Sequence of chain 37.K:
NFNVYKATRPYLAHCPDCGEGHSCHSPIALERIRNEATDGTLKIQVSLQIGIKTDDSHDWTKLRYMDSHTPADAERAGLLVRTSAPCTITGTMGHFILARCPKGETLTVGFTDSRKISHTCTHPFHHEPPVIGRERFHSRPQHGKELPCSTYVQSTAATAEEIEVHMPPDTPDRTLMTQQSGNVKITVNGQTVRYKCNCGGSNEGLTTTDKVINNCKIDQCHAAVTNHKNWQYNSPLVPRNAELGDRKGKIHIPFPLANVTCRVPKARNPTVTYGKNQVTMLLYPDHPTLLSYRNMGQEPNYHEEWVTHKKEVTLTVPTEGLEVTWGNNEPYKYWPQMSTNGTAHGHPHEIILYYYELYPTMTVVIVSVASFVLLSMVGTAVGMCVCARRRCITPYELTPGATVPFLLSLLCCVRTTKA

Binding-site contacts:
Ligand atom C1 contacts residue ASN259 of chain 37.K at 1.4 Å.
Ligand atom N2 contacts residue ASN259 of chain 37.K at 2.9 Å (h-bond).
Ligand atom C7 contacts residue THR116 of chain 37.J at 3.8 Å.
Ligand atom O7 contacts residue ASN259 of chain 37.K at 3.0 Å (h-bond).
Ligand atom O4 contacts residue LYS181 of chain 37.J at 4.0 Å.
Ligand atom C6 contacts residue LYS181 of chain 37.J at 4.2 Å.
Ligand atom C5 contacts residue ASN259 of chain 37.K at 3.7 Å.
Ligand atom C7 contacts residue ASN259 of chain 37.K at 3.2 Å.
Ligand atom N2 contacts residue THR116 of chain 37.J at 3.0 Å (h-bond).
Ligand atom C3 contacts residue THR116 of chain 37.J at 4.0 Å.
Ligand atom C4 contacts residue LYS181 of chain 37.J at 4.2 Å.
Ligand atom O5 contacts residue LYS181 of chain 37.J at 4.4 Å.
Ligand atom C2 contacts residue THR116 of chain 37.J at 3.8 Å.
Ligand atom O5 contacts residue ASN259 of chain 37.K at 2.4 Å (h-bond).
Ligand atom C8 contacts residue THR116 of chain 37.J at 3.8 Å.
Ligand atom C1 contacts residue THR116 of chain 37.J at 4.0 Å.
Ligand atom O3 contacts residue THR116 of chain 37.J at 4.4 Å.
Ligand atom O6 contacts residue LYS181 of chain 37.J at 4.3 Å.
Ligand atom C2 contacts residue ASN259 of chain 37.K at 2.5 Å.
Ligand atom C4 contacts residue ASN259 of chain 37.K at 4.2 Å.
Ligand atom C8 contacts residue ASN259 of chain 37.K at 4.4 Å.
Ligand atom C5 contacts residue LYS181 of chain 37.J at 3.5 Å.
Ligand atom C3 contacts residue ASN259 of chain 37.K at 3.8 Å.
Ligand atom C3 contacts residue LYS181 of chain 37.J at 4.4 Å.

A protein and the small-molecule ligand that binds it are described below.
Small molecule (SMILES): CC(=O)N[C@@H]1[C@@H](O)[C@H](O)[C@@H](CO)O[C@H]1O

Sequence of chain 37.J:
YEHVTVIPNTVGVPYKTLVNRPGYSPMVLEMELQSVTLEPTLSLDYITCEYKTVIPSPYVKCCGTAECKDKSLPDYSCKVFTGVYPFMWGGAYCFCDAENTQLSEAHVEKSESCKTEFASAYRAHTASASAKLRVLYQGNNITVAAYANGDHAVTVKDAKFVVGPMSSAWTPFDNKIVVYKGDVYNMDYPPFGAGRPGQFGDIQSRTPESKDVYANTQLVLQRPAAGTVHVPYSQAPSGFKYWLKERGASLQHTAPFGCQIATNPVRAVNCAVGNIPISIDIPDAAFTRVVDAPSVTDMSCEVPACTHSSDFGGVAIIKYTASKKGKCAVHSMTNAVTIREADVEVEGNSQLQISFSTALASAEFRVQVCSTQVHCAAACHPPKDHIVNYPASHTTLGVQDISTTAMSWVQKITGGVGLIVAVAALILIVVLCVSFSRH